Sequence of chain 46.E:
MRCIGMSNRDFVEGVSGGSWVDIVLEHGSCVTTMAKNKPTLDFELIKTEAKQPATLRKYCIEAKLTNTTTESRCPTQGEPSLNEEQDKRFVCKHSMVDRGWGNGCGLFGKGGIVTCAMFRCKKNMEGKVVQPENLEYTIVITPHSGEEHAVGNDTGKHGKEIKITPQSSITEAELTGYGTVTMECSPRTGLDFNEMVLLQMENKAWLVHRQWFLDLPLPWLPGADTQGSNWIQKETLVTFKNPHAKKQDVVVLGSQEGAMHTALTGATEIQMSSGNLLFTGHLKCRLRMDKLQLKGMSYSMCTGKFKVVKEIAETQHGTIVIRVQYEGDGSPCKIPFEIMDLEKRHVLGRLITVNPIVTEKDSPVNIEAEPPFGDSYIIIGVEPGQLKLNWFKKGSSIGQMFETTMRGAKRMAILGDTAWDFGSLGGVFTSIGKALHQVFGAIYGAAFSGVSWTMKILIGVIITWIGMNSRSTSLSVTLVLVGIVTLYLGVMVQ

Sequence of chain 13.E:
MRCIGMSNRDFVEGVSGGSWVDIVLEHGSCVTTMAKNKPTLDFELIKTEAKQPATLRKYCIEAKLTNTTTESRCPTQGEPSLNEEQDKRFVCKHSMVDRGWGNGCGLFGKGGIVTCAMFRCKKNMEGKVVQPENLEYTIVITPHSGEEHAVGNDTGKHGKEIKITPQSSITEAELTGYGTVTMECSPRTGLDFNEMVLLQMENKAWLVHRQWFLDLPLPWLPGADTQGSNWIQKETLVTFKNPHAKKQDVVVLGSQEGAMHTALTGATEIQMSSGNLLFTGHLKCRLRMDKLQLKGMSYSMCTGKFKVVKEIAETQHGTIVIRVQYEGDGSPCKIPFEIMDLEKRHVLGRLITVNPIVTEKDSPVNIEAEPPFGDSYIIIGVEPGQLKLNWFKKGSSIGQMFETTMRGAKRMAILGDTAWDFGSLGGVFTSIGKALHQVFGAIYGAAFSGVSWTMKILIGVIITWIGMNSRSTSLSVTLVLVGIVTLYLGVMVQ

Binding-site contacts:
Ligand atom N2 contacts residue HIS149 of chain 13.E at 3.4 Å.
Ligand atom O6 contacts residue HIS158 of chain 13.E at 3.8 Å.
Ligand atom O5 contacts residue GLY156 of chain 13.E at 4.3 Å.
Ligand atom C3 contacts residue ASN153 of chain 13.E at 3.8 Å.
Ligand atom C8 contacts residue GLY102 of chain 46.E at 4.2 Å.
Ligand atom C7 contacts residue ASN153 of chain 13.E at 3.5 Å.
Ligand atom O5 contacts residue HIS158 of chain 13.E at 3.1 Å.
Ligand atom C5 contacts residue HIS158 of chain 13.E at 4.3 Å.
Ligand atom C6 contacts residue HIS158 of chain 13.E at 4.4 Å.
Ligand atom O5 contacts residue ASN153 of chain 13.E at 2.4 Å (h-bond).
Ligand atom C2 contacts residue ASN153 of chain 13.E at 2.5 Å.
Ligand atom C5 contacts residue THR155 of chain 13.E at 3.9 Å.
Ligand atom C6 contacts residue THR155 of chain 13.E at 4.4 Å.
Ligand atom O7 contacts residue ASN153 of chain 13.E at 3.8 Å.
Ligand atom O3 contacts residue HIS149 of chain 13.E at 4.1 Å.
Ligand atom O7 contacts residue THR155 of chain 13.E at 4.1 Å.
Ligand atom C2 contacts residue HIS149 of chain 13.E at 3.6 Å.
Ligand atom C5 contacts residue ASN153 of chain 13.E at 3.7 Å.
Ligand atom O5 contacts residue THR155 of chain 13.E at 3.8 Å.
Ligand atom O6 contacts residue LYS157 of chain 13.E at 4.2 Å.
Ligand atom C1 contacts residue ASN153 of chain 13.E at 1.4 Å.
Ligand atom C4 contacts residue ASN153 of chain 13.E at 4.2 Å.
Ligand atom C1 contacts residue THR155 of chain 13.E at 3.9 Å.
Ligand atom C6 contacts residue LYS157 of chain 13.E at 4.2 Å.
Ligand atom N2 contacts residue ASN153 of chain 13.E at 2.9 Å (h-bond).
Ligand atom C1 contacts residue HIS149 of chain 13.E at 4.2 Å.
Ligand atom C1 contacts residue HIS158 of chain 13.E at 3.8 Å.

This small molecule binds to this protein.
Small molecule (SMILES): CC(=O)N[C@@H]1[C@@H](O)[C@H](O)[C@@H](CO)O[C@H]1O